This small molecule binds to this protein.
Small molecule (SMILES): COc1ccc(C[C@H](NC(=O)[C@H](C)NC(=O)CN2CCOCC2)C(=O)N[C@@H](Cc2ccccc2)[C@@H](O)[C@H](C)CO)cc1

Sequence of chain 1.V:
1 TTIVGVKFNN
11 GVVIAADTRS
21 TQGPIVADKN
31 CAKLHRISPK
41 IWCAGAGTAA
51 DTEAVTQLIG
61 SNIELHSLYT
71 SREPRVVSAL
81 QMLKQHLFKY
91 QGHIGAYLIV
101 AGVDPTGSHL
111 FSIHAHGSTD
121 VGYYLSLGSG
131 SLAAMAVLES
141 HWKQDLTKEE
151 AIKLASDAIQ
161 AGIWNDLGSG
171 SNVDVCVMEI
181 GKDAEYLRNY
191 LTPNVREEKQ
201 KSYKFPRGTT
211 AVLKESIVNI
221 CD

Binding-site contacts:
Ligand atom C4 contacts residue THR20 of chain 1.BA at 3.1 Å.
Ligand atom C11 contacts residue SER168 of chain 1.BA at 3.1 Å.
Ligand atom C7 contacts residue THR1 of chain 1.BA at 2.5 Å.
Ligand atom C7 contacts residue GLY47 of chain 1.BA at 3.6 Å.
Ligand atom C2 contacts residue ARG45 of chain 1.BA at 2.8 Å.
Ligand atom C32 contacts residue HIS116 of chain 1.V at 3.4 Å.
Ligand atom C6 contacts residue ARG45 of chain 1.BA at 3.7 Å.
Ligand atom C27 contacts residue THR22 of chain 1.BA at 3.7 Å.
Ligand atom C46 contacts residue THR94 of chain 1.BA at 3.5 Å.
Ligand atom C23 contacts residue GLY47 of chain 1.BA at 3.4 Å.
Ligand atom C10 contacts residue THR1 of chain 1.BA at 1.5 Å.
Ligand atom C8 contacts residue GLY47 of chain 1.BA at 3.5 Å.
Ligand atom O49 contacts residue THR20 of chain 1.BA at 3.5 Å.
Ligand atom C42 contacts residue GLY47 of chain 1.BA at 3.1 Å.
Ligand atom C24 contacts residue GLY47 of chain 1.BA at 3.3 Å.
Ligand atom C12 contacts residue THR1 of chain 1.BA at 2.5 Å.
Ligand atom C11 contacts residue ARG19 of chain 1.BA at 2.9 Å.
Ligand atom O21 contacts residue THR1 of chain 1.BA at 2.3 Å (h-bond).
Ligand atom C7 contacts residue ARG45 of chain 1.BA at 3.5 Å.
Ligand atom O13 contacts residue THR1 of chain 1.BA at 3.4 Å (h-bond).
Ligand atom C43 contacts residue SER48 of chain 1.BA at 3.6 Å.
Ligand atom O21 contacts residue GLY47 of chain 1.BA at 3.0 Å (h-bond).
Ligand atom C1 contacts residue ARG45 of chain 1.BA at 3.4 Å.
Ligand atom C3 contacts residue ARG45 of chain 1.BA at 3.4 Å.
Ligand atom O49 contacts residue THR21 of chain 1.BA at 3.0 Å (h-bond).
Ligand atom O39 contacts residue ALA49 of chain 1.BA at 3.2 Å (h-bond).
Ligand atom C11 contacts residue LYS33 of chain 1.BA at 3.5 Å.
Ligand atom C11 contacts residue THR1 of chain 1.BA at 2.5 Å.
Ligand atom C8 contacts residue THR1 of chain 1.BA at 2.3 Å.
Ligand atom C2 contacts residue THR52 of chain 1.BA at 3.4 Å.
Ligand atom C9 contacts residue THR1 of chain 1.BA at 1.4 Å.
Ligand atom N22 contacts residue THR1 of chain 1.BA at 3.6 Å.
Ligand atom C40 contacts residue THR21 of chain 1.BA at 3.6 Å.
Ligand atom C12 contacts residue THR21 of chain 1.BA at 3.3 Å.
Ligand atom N22 contacts residue GLY47 of chain 1.BA at 2.6 Å (h-bond).
Ligand atom C43 contacts residue GLY47 of chain 1.BA at 3.6 Å.
Ligand atom C5 contacts residue THR20 of chain 1.BA at 3.2 Å.
Ligand atom C1 contacts residue THR52 of chain 1.BA at 3.7 Å.
Ligand atom O37 contacts residue THR21 of chain 1.BA at 3.7 Å.
Ligand atom N25 contacts residue THR21 of chain 1.BA at 2.9 Å (h-bond).

Sequence of chain 1.BA:
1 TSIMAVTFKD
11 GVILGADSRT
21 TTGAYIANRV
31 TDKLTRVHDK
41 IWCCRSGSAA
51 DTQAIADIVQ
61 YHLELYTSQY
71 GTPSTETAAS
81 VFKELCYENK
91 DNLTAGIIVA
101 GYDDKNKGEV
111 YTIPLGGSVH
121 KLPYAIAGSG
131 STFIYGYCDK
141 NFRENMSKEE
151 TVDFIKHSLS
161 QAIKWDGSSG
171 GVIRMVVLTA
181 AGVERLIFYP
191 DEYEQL